Sequence of chain 1.A:
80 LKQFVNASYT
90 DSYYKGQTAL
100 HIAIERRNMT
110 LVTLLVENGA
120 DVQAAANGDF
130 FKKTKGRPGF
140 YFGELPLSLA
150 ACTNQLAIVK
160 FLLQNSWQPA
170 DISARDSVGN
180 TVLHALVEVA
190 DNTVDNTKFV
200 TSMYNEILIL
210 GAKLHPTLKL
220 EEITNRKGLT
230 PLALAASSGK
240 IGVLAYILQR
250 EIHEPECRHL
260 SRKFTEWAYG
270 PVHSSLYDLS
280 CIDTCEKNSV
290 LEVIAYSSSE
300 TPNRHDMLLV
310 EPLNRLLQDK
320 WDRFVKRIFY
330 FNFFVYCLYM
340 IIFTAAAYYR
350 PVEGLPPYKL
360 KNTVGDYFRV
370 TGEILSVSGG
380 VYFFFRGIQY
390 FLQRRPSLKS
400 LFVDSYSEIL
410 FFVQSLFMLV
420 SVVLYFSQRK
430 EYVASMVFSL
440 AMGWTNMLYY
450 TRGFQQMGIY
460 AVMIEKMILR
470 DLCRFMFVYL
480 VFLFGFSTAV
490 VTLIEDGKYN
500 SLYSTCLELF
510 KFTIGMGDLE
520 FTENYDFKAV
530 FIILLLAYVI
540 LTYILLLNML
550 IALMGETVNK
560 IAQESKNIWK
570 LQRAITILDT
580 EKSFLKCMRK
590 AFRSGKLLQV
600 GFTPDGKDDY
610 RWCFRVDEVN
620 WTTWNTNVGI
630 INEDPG

Sequence of chain 1.B:
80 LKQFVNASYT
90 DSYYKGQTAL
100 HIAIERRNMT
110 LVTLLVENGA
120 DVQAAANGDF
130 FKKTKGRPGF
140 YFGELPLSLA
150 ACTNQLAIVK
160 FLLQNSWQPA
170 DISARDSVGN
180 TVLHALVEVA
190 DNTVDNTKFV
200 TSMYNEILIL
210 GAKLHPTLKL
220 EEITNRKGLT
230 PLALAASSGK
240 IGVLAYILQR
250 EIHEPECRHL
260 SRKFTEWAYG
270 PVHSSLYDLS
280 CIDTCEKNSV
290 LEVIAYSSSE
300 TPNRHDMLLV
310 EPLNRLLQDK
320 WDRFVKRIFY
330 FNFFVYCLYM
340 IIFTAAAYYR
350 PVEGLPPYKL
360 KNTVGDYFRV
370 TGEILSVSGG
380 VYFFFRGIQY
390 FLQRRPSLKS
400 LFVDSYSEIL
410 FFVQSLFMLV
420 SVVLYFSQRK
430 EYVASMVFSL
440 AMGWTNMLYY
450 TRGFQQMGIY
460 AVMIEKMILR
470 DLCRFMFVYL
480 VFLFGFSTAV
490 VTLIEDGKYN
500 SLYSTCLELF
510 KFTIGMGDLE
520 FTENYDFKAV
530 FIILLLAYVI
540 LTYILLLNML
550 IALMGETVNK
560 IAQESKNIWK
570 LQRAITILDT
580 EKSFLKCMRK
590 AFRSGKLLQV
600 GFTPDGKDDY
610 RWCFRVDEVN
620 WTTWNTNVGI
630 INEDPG

This protein binds this small molecule.
Small molecule (SMILES): CCCCCCCCC(Br)C(Br)CCCCCCCC(=O)O[C@@H](COC(=O)CCCCCCC[C@@H](Br)[C@@H](Br)CCCCCCCC)COP(=O)(O)O[C@@H]1[C@H](O)[C@H](O)[C@@H](OP(=O)(O)O)[C@H](OP(=O)(O)O)[C@H]1O

Binding-site contacts:
Ligand atom P44 contacts residue ASP403 of chain 1.B at 3.5 Å.
Ligand atom C16 contacts residue THR444 of chain 1.B at 3.2 Å.
Ligand atom O49 contacts residue GLN571 of chain 1.B at 3.4 Å (h-bond).
Ligand atom O47 contacts residue TYR405 of chain 1.B at 2.8 Å (h-bond).
Ligand atom O40 contacts residue LYS465 of chain 1.B at 3.2 Å (salt-bridge).
Ligand atom O43 contacts residue ASP403 of chain 1.B at 3.3 Å (salt-bridge).
Ligand atom O29 contacts residue TYR405 of chain 1.B at 3.2 Å (h-bond).
Ligand atom C07 contacts residue THR444 of chain 1.B at 3.5 Å.
Ligand atom O46 contacts residue GLU464 of chain 1.B at 3.2 Å (salt-bridge).
Ligand atom C24 contacts residue TYR405 of chain 1.B at 3.7 Å (hydrophobic).
Ligand atom O21 contacts residue SER406 of chain 1.B at 3.6 Å.
Ligand atom C42 contacts residue GLU464 of chain 1.B at 3.6 Å.
Ligand atom O45 contacts residue ASP403 of chain 1.B at 2.9 Å (salt-bridge).
Ligand atom O49 contacts residue GLU464 of chain 1.B at 2.8 Å (salt-bridge).
Ligand atom O43 contacts residue VAL402 of chain 1.B at 3.4 Å (h-bond).
Ligand atom C17 contacts residue THR444 of chain 1.B at 3.7 Å.
Ligand atom C48 contacts residue GLU464 of chain 1.B at 3.5 Å.
Ligand atom O46 contacts residue LYS465 of chain 1.B at 3.1 Å (salt-bridge).
Ligand atom C53 contacts residue TYR405 of chain 1.B at 3.6 Å (hydrophobic).
Ligand atom O35 contacts residue ARG303 of chain 1.B at 3.1 Å (salt-bridge).
Ligand atom O52 contacts residue GLU464 of chain 1.B at 3.3 Å.
Ligand atom P44 contacts residue TYR405 of chain 1.B at 3.7 Å.
Ligand atom O47 contacts residue VAL402 of chain 1.B at 2.5 Å (h-bond).
Ligand atom O40 contacts residue PCW1 of chain 1.I at 3.7 Å.
Ligand atom P38 contacts residue HIS304 of chain 1.B at 3.0 Å.
Ligand atom O28 contacts residue SER406 of chain 1.B at 3.5 Å (h-bond).
Ligand atom P44 contacts residue VAL402 of chain 1.B at 3.0 Å.
Ligand atom O39 contacts residue HIS304 of chain 1.B at 2.8 Å (h-bond).
Ligand atom O28 contacts residue ARG451 of chain 1.B at 3.3 Å (salt-bridge).
Ligand atom O21 contacts residue TYR448 of chain 1.B at 3.6 Å.
Ligand atom O45 contacts residue VAL402 of chain 1.B at 3.0 Å (h-bond).
Ligand atom O43 contacts residue TYR405 of chain 1.B at 3.4 Å.
Ligand atom C51 contacts residue GLU464 of chain 1.B at 3.6 Å.
Ligand atom O26 contacts residue TYR405 of chain 1.B at 3.7 Å.
Ligand atom C08 contacts residue LEU540 of chain 1.A at 3.5 Å (hydrophobic).
Ligand atom O41 contacts residue HIS304 of chain 1.B at 2.8 Å (h-bond).
Ligand atom C23 contacts residue SER406 of chain 1.B at 3.7 Å.
Ligand atom O37 contacts residue HIS304 of chain 1.B at 3.5 Å (h-bond).
Ligand atom O29 contacts residue SER406 of chain 1.B at 3.0 Å (h-bond).
Ligand atom O41 contacts residue ILE567 of chain 1.B at 3.4 Å.